Binding-site contacts:
Ligand atom C7 contacts residue GLY66 of chain 2.B at 3.8 Å.
Ligand atom O2 contacts residue TYR24 of chain 2.A at 4.4 Å.
Ligand atom C6 contacts residue LEU122 of chain 2.B at 4.1 Å (hydrophobic).
Ligand atom C5 contacts residue THR123 of chain 2.B at 4.1 Å.
Ligand atom C1 contacts residue HIS26 of chain 2.A at 4.1 Å.
Ligand atom O2 contacts residue CYS127 of chain 2.B at 2.6 Å (h-bond).
Ligand atom C7 contacts residue LEU122 of chain 2.B at 3.9 Å (hydrophobic).
Ligand atom C3 contacts residue SER124 of chain 2.B at 3.9 Å.
Ligand atom C1 contacts residue CYS127 of chain 2.B at 1.8 Å (hydrophobic).
Ligand atom C3 contacts residue TYR24 of chain 2.A at 3.8 Å (hydrophobic).
Ligand atom C5 contacts residue SER124 of chain 2.B at 4.0 Å.
Ligand atom O2 contacts residue HIS26 of chain 2.A at 3.3 Å.
Ligand atom C4 contacts residue TYR24 of chain 2.A at 3.6 Å (hydrophobic).
Ligand atom C4 contacts residue THR123 of chain 2.B at 4.5 Å.
Ligand atom C5 contacts residue LEU122 of chain 2.B at 4.1 Å (hydrophobic).
Ligand atom C3 contacts residue THR123 of chain 2.B at 3.7 Å.
Ligand atom C1 contacts residue SER124 of chain 2.B at 4.5 Å.
Ligand atom C4 contacts residue PRO41 of chain 2.A at 4.3 Å (hydrophobic).
Ligand atom C6 contacts residue VAL67 of chain 2.B at 3.9 Å (hydrophobic).
Ligand atom C3 contacts residue CYS127 of chain 2.B at 3.4 Å (hydrophobic).
Ligand atom C2 contacts residue TYR24 of chain 2.A at 3.9 Å (hydrophobic).
Ligand atom O2 contacts residue TRP27 of chain 2.A at 3.2 Å (h-bond).
Ligand atom C1 contacts residue LEU39 of chain 2.A at 3.9 Å (hydrophobic).
Ligand atom C4 contacts residue LEU122 of chain 2.B at 4.2 Å (hydrophobic).
Ligand atom C2 contacts residue LEU39 of chain 2.A at 4.2 Å (hydrophobic).
Ligand atom O2 contacts residue SER124 of chain 2.B at 4.5 Å.
Ligand atom C2 contacts residue HIS26 of chain 2.A at 3.9 Å.
Ligand atom C1 contacts residue TRP27 of chain 2.A at 4.3 Å (hydrophobic).
Ligand atom C2 contacts residue PRO41 of chain 2.A at 4.2 Å (hydrophobic).
Ligand atom C5 contacts residue TYR24 of chain 2.A at 3.7 Å (hydrophobic).
Ligand atom C7 contacts residue VAL67 of chain 2.B at 3.6 Å (hydrophobic).
Ligand atom C7 contacts residue LEU65 of chain 2.B at 3.5 Å (hydrophobic).
Ligand atom C6 contacts residue TYR24 of chain 2.A at 4.4 Å (hydrophobic).
Ligand atom C3 contacts residue LEU122 of chain 2.B at 4.3 Å (hydrophobic).
Ligand atom O2 contacts residue ARG25 of chain 2.A at 3.7 Å.
Ligand atom C2 contacts residue CYS127 of chain 2.B at 2.7 Å (hydrophobic).

A small-molecule ligand and the protein it binds are described below.
Small molecule (SMILES): CCCCCCC(=O)O

Sequence of chain 2.B:
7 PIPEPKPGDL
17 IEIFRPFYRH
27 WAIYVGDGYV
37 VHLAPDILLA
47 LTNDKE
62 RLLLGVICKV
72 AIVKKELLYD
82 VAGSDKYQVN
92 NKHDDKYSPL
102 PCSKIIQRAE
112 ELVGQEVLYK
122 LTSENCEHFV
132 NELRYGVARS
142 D

Sequence of chain 2.A:
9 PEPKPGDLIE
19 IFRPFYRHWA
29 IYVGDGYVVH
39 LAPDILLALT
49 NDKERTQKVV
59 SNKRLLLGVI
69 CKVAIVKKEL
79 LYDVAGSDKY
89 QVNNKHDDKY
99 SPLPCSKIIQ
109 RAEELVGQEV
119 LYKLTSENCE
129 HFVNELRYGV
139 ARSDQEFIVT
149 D